This small molecule binds to this protein.
Small molecule (SMILES): Nc1ccn([C@@H]2O[C@H](CO[P](=O)(O)O[C@H]3[C@@H](O)[C@H](n4ccc(=O)[nH]c4=O)O[C@@H]3CO[P](=O)(O)O[C@H]3[C@@H](O)[C@H](n4ccc(N)nc4=O)O[C@@H]3CO[P](=O)(O)O[C@H]3[C@@H](O)[C@H](n4ccc(=O)[nH]c4=O)O[C@@H]3CO[P](=O)(O)O[C@H]3[C@@H](O)[C@H](n4cnc5c(N)ncnc54)O[C@@H]3CO[P](=O)(O)O[C@H]3[C@@H](O)[C@H](n4ccc(=O)[nH]c4=O)O[C@@H]3COP(=O)=O)[C@@H](O)[C@H]2O)c(=O)n1

Binding-site contacts:
Ligand atom O4' contacts residue ARG313 of chain 1.G at 3.1 Å (salt-bridge).
Ligand atom OP1 contacts residue THR229 of chain 1.G at 2.4 Å (h-bond).
Ligand atom O2' contacts residue LYS322 of chain 1.G at 3.0 Å (salt-bridge).
Ligand atom O3' contacts residue LYS322 of chain 1.G at 2.8 Å (salt-bridge).
Ligand atom OP2 contacts residue LYS322 of chain 1.G at 3.2 Å (salt-bridge).
Ligand atom O4 contacts residue ARG313 of chain 1.G at 3.2 Å.
Ligand atom C4 contacts residue TYR321 of chain 1.G at 3.3 Å (hydrophobic).
Ligand atom O2' contacts residue SER251 of chain 1.G at 2.8 Å.
Ligand atom OP2 contacts residue LYS266 of chain 1.G at 2.8 Å (salt-bridge).
Ligand atom C2 contacts residue ARG313 of chain 1.G at 3.2 Å.
Ligand atom C2 contacts residue TYR321 of chain 1.G at 3.3 Å (hydrophobic).
Ligand atom OP2 contacts residue ASN187 of chain 1.G at 2.9 Å (h-bond).
Ligand atom O2' contacts residue SER250 of chain 1.G at 3.0 Å (h-bond).
Ligand atom N3 contacts residue ARG313 of chain 1.G at 3.3 Å.
Ligand atom C6 contacts residue LEU252 of chain 1.G at 3.2 Å (hydrophobic).
Ligand atom OP1 contacts residue GLY190 of chain 1.G at 3.3 Å.
Ligand atom O3' contacts residue SER250 of chain 1.G at 2.8 Å (h-bond).
Ligand atom OP1 contacts residue SER260 of chain 1.G at 2.5 Å (h-bond).
Ligand atom O4 contacts residue TRP177 of chain 1.G at 3.1 Å.
Ligand atom O3' contacts residue THR229 of chain 1.G at 3.2 Å (h-bond).
Ligand atom OP1 contacts residue THR191 of chain 1.G at 3.0 Å (h-bond).
Ligand atom OP1 contacts residue ARG342 of chain 1.G at 2.5 Å (salt-bridge).
Ligand atom N1 contacts residue LEU252 of chain 1.G at 3.2 Å.
Ligand atom N6 contacts residue TYR321 of chain 1.G at 3.2 Å.
Ligand atom O4' contacts residue SER251 of chain 1.G at 3.1 Å (h-bond).
Ligand atom N1 contacts residue TYR321 of chain 1.G at 3.2 Å.
Ligand atom OP1 contacts residue PHE189 of chain 1.G at 3.0 Å (h-bond).
Ligand atom C5' contacts residue THR247 of chain 1.G at 3.3 Å.
Ligand atom OP1 contacts residue ARG336 of chain 1.G at 3.0 Å (salt-bridge).
Ligand atom N3 contacts residue ARG313 of chain 1.G at 3.1 Å (salt-bridge).
Ligand atom OP1 contacts residue ASN228 of chain 1.G at 3.3 Å.
Ligand atom OP1 contacts residue LYS266 of chain 1.G at 3.1 Å (salt-bridge).
Ligand atom C5 contacts residue TRP177 of chain 1.G at 3.0 Å (hydrophobic).
Ligand atom OP1 contacts residue SER250 of chain 1.G at 3.1 Å (h-bond).
Ligand atom OP2 contacts residue GLY262 of chain 1.G at 3.3 Å (h-bond).
Ligand atom O2' contacts residue ASN253 of chain 1.G at 2.8 Å (h-bond).
Ligand atom C6 contacts residue TYR321 of chain 1.G at 3.1 Å (hydrophobic).
Ligand atom C1' contacts residue ARG313 of chain 1.G at 3.3 Å.
Ligand atom OP1 contacts residue LEU261 of chain 1.G at 2.9 Å (h-bond).
Ligand atom OP1 contacts residue ASN187 of chain 1.G at 3.1 Å.

Sequence of chain 1.G:
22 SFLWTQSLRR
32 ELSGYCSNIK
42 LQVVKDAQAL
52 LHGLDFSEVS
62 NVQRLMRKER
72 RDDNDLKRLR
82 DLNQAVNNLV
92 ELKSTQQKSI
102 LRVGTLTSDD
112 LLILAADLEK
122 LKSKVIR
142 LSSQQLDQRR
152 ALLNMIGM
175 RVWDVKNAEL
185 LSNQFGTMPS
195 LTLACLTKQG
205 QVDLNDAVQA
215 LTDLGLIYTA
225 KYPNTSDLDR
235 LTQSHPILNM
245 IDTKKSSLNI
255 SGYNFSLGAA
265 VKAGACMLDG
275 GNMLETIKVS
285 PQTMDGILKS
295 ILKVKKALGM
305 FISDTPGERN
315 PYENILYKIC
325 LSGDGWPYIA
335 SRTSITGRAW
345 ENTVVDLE